Binding-site contacts:
Ligand atom C11 contacts residue ILE164 of chain 1.B at 3.4 Å (hydrophobic).
Ligand atom C10 contacts residue TYR167 of chain 1.B at 3.9 Å (hydrophobic).
Ligand atom C22 contacts residue GLY200 of chain 1.B at 4.0 Å.
Ligand atom CL1 contacts residue SER109 of chain 1.B at 3.5 Å.
Ligand atom O21 contacts residue HJG1 of chain 1.L at 3.7 Å.
Ligand atom N19 contacts residue TYR167 of chain 1.B at 3.8 Å.
Ligand atom C13 contacts residue THR108 of chain 1.B at 3.3 Å.
Ligand atom C4 contacts residue LEU201 of chain 1.B at 4.0 Å (hydrophobic).
Ligand atom C12 contacts residue ILE164 of chain 1.B at 3.6 Å (hydrophobic).
Ligand atom C14 contacts residue LEU110 of chain 1.B at 3.5 Å (hydrophobic).
Ligand atom C3 contacts residue HJG1 of chain 1.L at 3.5 Å.
Ligand atom C5 contacts residue ILE211 of chain 1.B at 4.0 Å (hydrophobic).
Ligand atom C12 contacts residue THR108 of chain 1.B at 3.7 Å.
Ligand atom CL1 contacts residue ILE164 of chain 1.B at 3.6 Å.
Ligand atom C11 contacts residue THR108 of chain 1.B at 4.0 Å.
Ligand atom C4 contacts residue ILE215 of chain 1.B at 3.8 Å (hydrophobic).
Ligand atom N20 contacts residue NAP1 of chain 1.J at 3.3 Å.
Ligand atom C23 contacts residue LEU155 of chain 1.B at 3.4 Å (hydrophobic).
Ligand atom O21 contacts residue LEU155 of chain 1.B at 3.8 Å.
Ligand atom C16 contacts residue ALA207 of chain 1.B at 3.3 Å (hydrophobic).
Ligand atom C17 contacts residue ILE211 of chain 1.B at 3.6 Å (hydrophobic).
Ligand atom CL1 contacts residue THR108 of chain 1.B at 3.4 Å.
Ligand atom C23 contacts residue SER154 of chain 1.B at 3.3 Å.
Ligand atom C11 contacts residue TYR167 of chain 1.B at 3.6 Å (hydrophobic).
Ligand atom C22 contacts residue HJG1 of chain 1.L at 4.0 Å.
Ligand atom C23 contacts residue ALA156 of chain 1.B at 3.3 Å (hydrophobic).
Ligand atom C13 contacts residue GLU210 of chain 1.B at 3.7 Å.
Ligand atom C17 contacts residue ALA207 of chain 1.B at 3.5 Å (hydrophobic).
Ligand atom C22 contacts residue LEU201 of chain 1.B at 3.7 Å (hydrophobic).
Ligand atom CL1 contacts residue LEU110 of chain 1.B at 3.9 Å.
Ligand atom C23 contacts residue LEU199 of chain 1.B at 3.9 Å (hydrophobic).
Ligand atom C13 contacts residue LEU110 of chain 1.B at 3.4 Å (hydrophobic).
Ligand atom N6 contacts residue LEU201 of chain 1.B at 3.6 Å.
Ligand atom C22 contacts residue LEU155 of chain 1.B at 3.7 Å (hydrophobic).
Ligand atom C7 contacts residue LEU201 of chain 1.B at 3.9 Å (hydrophobic).
Ligand atom O21 contacts residue ALA156 of chain 1.B at 3.8 Å.
Ligand atom C16 contacts residue NAP1 of chain 1.J at 4.0 Å.
Ligand atom N19 contacts residue NAP1 of chain 1.J at 3.2 Å.
Ligand atom C14 contacts residue GLU210 of chain 1.B at 3.7 Å.
Ligand atom C5 contacts residue LEU201 of chain 1.B at 3.7 Å (hydrophobic).

Sequence of chain 1.B:
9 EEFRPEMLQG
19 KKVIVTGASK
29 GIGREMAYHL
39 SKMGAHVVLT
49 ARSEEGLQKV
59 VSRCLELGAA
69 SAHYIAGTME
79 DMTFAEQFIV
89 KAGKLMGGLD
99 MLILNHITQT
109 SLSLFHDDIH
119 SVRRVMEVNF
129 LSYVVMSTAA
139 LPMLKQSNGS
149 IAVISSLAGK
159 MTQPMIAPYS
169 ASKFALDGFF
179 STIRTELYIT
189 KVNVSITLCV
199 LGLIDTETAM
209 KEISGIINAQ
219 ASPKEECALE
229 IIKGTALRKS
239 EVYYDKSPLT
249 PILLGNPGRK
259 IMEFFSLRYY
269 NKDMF

This protein binds this small molecule.
Small molecule (SMILES): CC(C)(O)c1cccn2c(C3(c4ccc(Cl)cc4)CC3)nnc12